Sequence of chain 1.A:
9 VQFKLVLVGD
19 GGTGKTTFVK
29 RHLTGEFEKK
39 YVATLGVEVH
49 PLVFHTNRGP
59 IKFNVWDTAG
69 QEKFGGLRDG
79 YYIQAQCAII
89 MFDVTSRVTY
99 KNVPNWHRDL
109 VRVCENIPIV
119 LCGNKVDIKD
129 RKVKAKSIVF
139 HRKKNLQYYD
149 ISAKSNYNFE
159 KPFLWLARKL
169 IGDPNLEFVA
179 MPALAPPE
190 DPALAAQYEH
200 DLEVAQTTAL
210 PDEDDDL

The small molecule below binds the protein below.
Small molecule (SMILES): Nc1nc2c(ncn2[C@@H]2O[C@H](CO[P](=O)(O)O[P](=O)(O)NP(=O)(O)O)[C@@H](O)[C@H]2O)c(=O)[nH]1

Binding-site contacts:
Ligand atom N1 contacts residue LYS152 of chain 1.A at 3.4 Å.
Ligand atom C8 contacts residue THR25 of chain 1.A at 3.5 Å.
Ligand atom C6 contacts residue LYS123 of chain 1.A at 3.5 Å.
Ligand atom O2A contacts residue THR24 of chain 1.A at 3.2 Å (h-bond).
Ligand atom N2 contacts residue ASP125 of chain 1.A at 3.1 Å (salt-bridge).
Ligand atom O2G contacts residue MG1 of chain 1.F at 2.0 Å.
Ligand atom O2B contacts residue GLY22 of chain 1.A at 3.1 Å (h-bond).
Ligand atom N1 contacts residue ASP125 of chain 1.A at 3.0 Å (salt-bridge).
Ligand atom N3B contacts residue GLY20 of chain 1.A at 2.9 Å (h-bond).
Ligand atom O1B contacts residue LYS23 of chain 1.A at 3.5 Å (salt-bridge).
Ligand atom O1B contacts residue MG1 of chain 1.F at 2.3 Å.
Ligand atom N2 contacts residue ILE126 of chain 1.A at 3.1 Å.
Ligand atom O2B contacts residue THR21 of chain 1.A at 3.3 Å (h-bond).
Ligand atom O1B contacts residue THR24 of chain 1.A at 2.7 Å (h-bond).
Ligand atom O5' contacts residue THR25 of chain 1.A at 3.2 Å (h-bond).
Ligand atom O3G contacts residue GLY19 of chain 1.A at 3.2 Å.
Ligand atom PA contacts residue THR25 of chain 1.A at 3.4 Å.
Ligand atom O2G contacts residue THR42 of chain 1.A at 3.0 Å (h-bond).
Ligand atom O2B contacts residue LYS23 of chain 1.A at 2.6 Å (salt-bridge).
Ligand atom O3' contacts residue LYS37 of chain 1.A at 3.0 Å (salt-bridge).
Ligand atom N3B contacts residue TYR39 of chain 1.A at 3.1 Å.
Ligand atom O2' contacts residue GLU36 of chain 1.A at 2.9 Å (salt-bridge).
Ligand atom O6 contacts residue LYS152 of chain 1.A at 3.1 Å (salt-bridge).
Ligand atom O3G contacts residue LYS23 of chain 1.A at 2.5 Å (salt-bridge).
Ligand atom O2A contacts residue THR25 of chain 1.A at 2.5 Å (h-bond).
Ligand atom O2' contacts residue LYS37 of chain 1.A at 3.2 Å (salt-bridge).
Ligand atom N7 contacts residue ASN122 of chain 1.A at 3.2 Å (h-bond).
Ligand atom O6 contacts residue ASN122 of chain 1.A at 3.4 Å (h-bond).
Ligand atom O3A contacts residue GLY22 of chain 1.A at 2.9 Å (h-bond).
Ligand atom O6 contacts residue ALA151 of chain 1.A at 2.9 Å (h-bond).
Ligand atom O1G contacts residue GLN69 of chain 1.A at 3.4 Å.
Ligand atom PB contacts residue MG1 of chain 1.F at 3.4 Å.
Ligand atom O2A contacts residue GLY22 of chain 1.A at 3.3 Å.
Ligand atom N2 contacts residue LYS152 of chain 1.A at 3.4 Å.
Ligand atom O4' contacts residue LYS123 of chain 1.A at 3.2 Å (salt-bridge).
Ligand atom O1G contacts residue TYR39 of chain 1.A at 2.6 Å (h-bond).
Ligand atom N3B contacts residue MG1 of chain 1.F at 3.4 Å.
Ligand atom O1A contacts residue TYR39 of chain 1.A at 3.3 Å.
Ligand atom O3G contacts residue GLY68 of chain 1.A at 2.7 Å (h-bond).
Ligand atom PG contacts residue MG1 of chain 1.F at 3.2 Å.